Sequence of chain 1.E:
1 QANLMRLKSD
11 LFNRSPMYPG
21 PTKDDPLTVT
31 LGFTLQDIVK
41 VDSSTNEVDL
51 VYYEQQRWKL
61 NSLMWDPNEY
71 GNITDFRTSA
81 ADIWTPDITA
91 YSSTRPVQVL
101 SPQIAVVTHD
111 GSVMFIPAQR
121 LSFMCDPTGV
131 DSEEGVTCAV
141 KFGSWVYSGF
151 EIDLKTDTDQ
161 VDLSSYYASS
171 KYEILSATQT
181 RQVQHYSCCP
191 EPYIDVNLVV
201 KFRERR

This protein binds this small molecule.
Small molecule (SMILES): O=c1cccc2n1C[C@@H]1CNC[C@H]2C1

Binding-site contacts:
Ligand atom N contacts residue ILE116 of chain 1.E at 3.6 Å.
Ligand atom C3 contacts residue CYS188 of chain 1.D at 3.8 Å (hydrophobic).
Ligand atom C1 contacts residue VAL146 of chain 1.D at 3.7 Å (hydrophobic).
Ligand atom C7 contacts residue CYS188 of chain 1.D at 3.7 Å (hydrophobic).
Ligand atom C4 contacts residue TRP145 of chain 1.D at 3.4 Å (hydrophobic).
Ligand atom C6 contacts residue TRP145 of chain 1.D at 4.0 Å (hydrophobic).
Ligand atom C contacts residue VAL146 of chain 1.D at 4.2 Å (hydrophobic).
Ligand atom C3 contacts residue TRP145 of chain 1.D at 3.7 Å (hydrophobic).
Ligand atom C contacts residue TRP145 of chain 1.D at 3.4 Å (hydrophobic).
Ligand atom O contacts residue TRP145 of chain 1.D at 3.1 Å (h-bond).
Ligand atom C7 contacts residue TYR186 of chain 1.D at 3.9 Å (hydrophobic).
Ligand atom C2 contacts residue TYR193 of chain 1.D at 3.5 Å (hydrophobic).
Ligand atom C9 contacts residue TYR193 of chain 1.D at 3.8 Å (hydrophobic).
Ligand atom C8 contacts residue TYR186 of chain 1.D at 4.1 Å (hydrophobic).
Ligand atom C3 contacts residue TYR193 of chain 1.D at 3.2 Å (hydrophobic).
Ligand atom C10 contacts residue TRP145 of chain 1.D at 3.7 Å (hydrophobic).
Ligand atom O contacts residue VAL146 of chain 1.D at 4.0 Å.
Ligand atom O contacts residue ILE116 of chain 1.E at 3.3 Å.
Ligand atom C10 contacts residue TYR91 of chain 1.D at 3.6 Å (hydrophobic).
Ligand atom C2 contacts residue VAL146 of chain 1.D at 3.6 Å (hydrophobic).
Ligand atom C6 contacts residue TYR53 of chain 1.E at 4.2 Å (hydrophobic).
Ligand atom C2 contacts residue TRP145 of chain 1.D at 3.9 Å (hydrophobic).
Ligand atom C2 contacts residue MET114 of chain 1.E at 3.9 Å (hydrophobic).
Ligand atom C9 contacts residue TYR186 of chain 1.D at 3.8 Å (hydrophobic).
Ligand atom C8 contacts residue TRP145 of chain 1.D at 4.0 Å (hydrophobic).
Ligand atom C5 contacts residue ILE116 of chain 1.E at 3.7 Å (hydrophobic).
Ligand atom C8 contacts residue CYS188 of chain 1.D at 3.5 Å (hydrophobic).
Ligand atom N contacts residue TRP145 of chain 1.D at 3.2 Å (h-bond).
Ligand atom C1 contacts residue TRP145 of chain 1.D at 3.7 Å (hydrophobic).
Ligand atom C1 contacts residue MET114 of chain 1.E at 4.3 Å (hydrophobic).
Ligand atom C contacts residue ILE116 of chain 1.E at 3.6 Å (hydrophobic).
Ligand atom C1 contacts residue ILE116 of chain 1.E at 4.2 Å (hydrophobic).
Ligand atom N1 contacts residue TRP145 of chain 1.D at 2.8 Å (h-bond).
Ligand atom C4 contacts residue ILE116 of chain 1.E at 4.1 Å (hydrophobic).
Ligand atom C9 contacts residue TRP145 of chain 1.D at 3.5 Å (hydrophobic).
Ligand atom C3 contacts residue CYS189 of chain 1.D at 3.9 Å (hydrophobic).
Ligand atom N1 contacts residue TYR91 of chain 1.D at 2.9 Å (h-bond).
Ligand atom C9 contacts residue TYR91 of chain 1.D at 3.7 Å (hydrophobic).
Ligand atom C4 contacts residue CYS188 of chain 1.D at 3.8 Å (hydrophobic).
Ligand atom C5 contacts residue TRP145 of chain 1.D at 3.5 Å (hydrophobic).

Sequence of chain 1.D:
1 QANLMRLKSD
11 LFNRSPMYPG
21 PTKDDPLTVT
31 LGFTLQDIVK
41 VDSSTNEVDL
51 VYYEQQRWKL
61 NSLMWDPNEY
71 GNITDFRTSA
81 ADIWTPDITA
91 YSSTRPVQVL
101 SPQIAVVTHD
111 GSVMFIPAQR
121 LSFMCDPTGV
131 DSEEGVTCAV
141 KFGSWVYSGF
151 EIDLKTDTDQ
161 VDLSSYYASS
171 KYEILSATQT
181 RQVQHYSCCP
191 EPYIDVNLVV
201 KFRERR